This small molecule binds to this protein.
Small molecule (SMILES): CC(=O)N[C@H]1[C@H](O[C@H]2[C@H](O)[C@@H](NC(C)=O)CO[C@@H]2CO)O[C@H](CO)[C@@H](O[C@@H]2O[C@H](CO[C@H]3O[C@H](CO)[C@@H](O)[C@H](O)[C@@H]3O)[C@@H](O)[C@H](O[C@H]3O[C@H](CO)[C@@H](O)[C@H](O)[C@@H]3O)[C@@H]2O)[C@@H]1O

Sequence of chain 1.A:
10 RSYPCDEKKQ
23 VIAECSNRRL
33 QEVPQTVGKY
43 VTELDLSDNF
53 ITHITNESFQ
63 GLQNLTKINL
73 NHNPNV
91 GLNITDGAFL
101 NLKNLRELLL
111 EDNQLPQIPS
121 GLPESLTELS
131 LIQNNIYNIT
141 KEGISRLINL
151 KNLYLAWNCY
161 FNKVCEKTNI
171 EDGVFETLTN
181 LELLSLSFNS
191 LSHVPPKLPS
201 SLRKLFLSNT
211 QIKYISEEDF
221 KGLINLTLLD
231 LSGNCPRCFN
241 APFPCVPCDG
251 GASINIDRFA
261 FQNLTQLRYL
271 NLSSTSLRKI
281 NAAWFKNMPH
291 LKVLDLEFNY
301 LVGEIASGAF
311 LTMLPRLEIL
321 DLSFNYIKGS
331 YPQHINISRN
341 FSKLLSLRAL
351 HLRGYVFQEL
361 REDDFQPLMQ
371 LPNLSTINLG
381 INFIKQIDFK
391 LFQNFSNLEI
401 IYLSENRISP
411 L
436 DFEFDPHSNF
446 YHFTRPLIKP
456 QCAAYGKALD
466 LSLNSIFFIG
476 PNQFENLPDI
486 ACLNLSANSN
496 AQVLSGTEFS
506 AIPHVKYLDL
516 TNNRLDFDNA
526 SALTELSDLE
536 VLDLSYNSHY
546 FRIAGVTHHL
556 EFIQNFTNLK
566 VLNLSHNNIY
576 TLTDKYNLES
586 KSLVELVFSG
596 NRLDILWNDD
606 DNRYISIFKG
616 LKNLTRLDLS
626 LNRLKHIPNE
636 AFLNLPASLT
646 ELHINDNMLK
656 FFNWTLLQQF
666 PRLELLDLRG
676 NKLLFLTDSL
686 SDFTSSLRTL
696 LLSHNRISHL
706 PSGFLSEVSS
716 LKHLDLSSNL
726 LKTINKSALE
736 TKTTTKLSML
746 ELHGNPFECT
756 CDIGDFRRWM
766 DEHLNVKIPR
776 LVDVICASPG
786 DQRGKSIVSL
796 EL

Binding-site contacts:
Ligand atom C6 contacts residue ASN444 of chain 1.A at 3.7 Å.
Ligand atom N2 contacts residue ASN271 of chain 1.A at 3.0 Å (h-bond).
Ligand atom C2 contacts residue ASN271 of chain 1.A at 2.5 Å.
Ligand atom C6 contacts residue HIS442 of chain 1.A at 3.3 Å.
Ligand atom O7 contacts residue ASN444 of chain 1.A at 3.0 Å (h-bond).
Ligand atom C8 contacts residue 06S1 of chain 1.Q at 3.7 Å.
Ligand atom N2 contacts residue ASP230 of chain 1.A at 3.0 Å (salt-bridge).
Ligand atom C3 contacts residue ASN271 of chain 1.A at 3.8 Å.
Ligand atom O3 contacts residue 06S1 of chain 1.Q at 3.1 Å (h-bond).
Ligand atom C8 contacts residue TYR269 of chain 1.A at 3.6 Å (hydrophobic).
Ligand atom O7 contacts residue PHE445 of chain 1.A at 3.0 Å (h-bond).
Ligand atom C1 contacts residue ASN271 of chain 1.A at 1.4 Å.
Ligand atom C2 contacts residue ASP230 of chain 1.A at 3.8 Å.
Ligand atom N2 contacts residue LEU228 of chain 1.A at 3.8 Å.
Ligand atom C8 contacts residue LYS204 of chain 1.A at 3.5 Å.
Ligand atom C8 contacts residue LEU228 of chain 1.A at 3.4 Å (hydrophobic).
Ligand atom C3 contacts residue 06S1 of chain 1.Q at 3.2 Å.
Ligand atom C7 contacts residue LYS204 of chain 1.A at 3.4 Å.
Ligand atom O3 contacts residue HIS442 of chain 1.A at 3.8 Å.
Ligand atom O7 contacts residue LEU228 of chain 1.A at 3.5 Å.
Ligand atom O6 contacts residue HIS442 of chain 1.A at 3.2 Å (h-bond).
Ligand atom C3 contacts residue HIS442 of chain 1.A at 3.7 Å.
Ligand atom C6 contacts residue SER443 of chain 1.A at 3.6 Å.
Ligand atom O7 contacts residue LYS204 of chain 1.A at 2.5 Å (salt-bridge).
Ligand atom C5 contacts residue ASN271 of chain 1.A at 3.6 Å.
Ligand atom C2 contacts residue ASN444 of chain 1.A at 3.8 Å.
Ligand atom C6 contacts residue 06S1 of chain 1.Q at 3.6 Å.
Ligand atom C2 contacts residue HIS442 of chain 1.A at 3.5 Å.
Ligand atom O6 contacts residue 06S1 of chain 1.Q at 2.8 Å (h-bond).
Ligand atom O7 contacts residue TYR446 of chain 1.A at 3.7 Å.
Ligand atom C8 contacts residue PHE445 of chain 1.A at 3.6 Å (hydrophobic).
Ligand atom C8 contacts residue SER208 of chain 1.A at 3.7 Å.
Ligand atom C1 contacts residue 06S1 of chain 1.Q at 3.8 Å.
Ligand atom O5 contacts residue ASN271 of chain 1.A at 2.3 Å (h-bond).
Ligand atom O3 contacts residue ASP440 of chain 1.A at 3.0 Å (salt-bridge).
Ligand atom C2 contacts residue 06S1 of chain 1.Q at 3.8 Å.
Ligand atom N2 contacts residue 06S1 of chain 1.Q at 3.0 Å (h-bond).
Ligand atom C1 contacts residue ASP230 of chain 1.A at 3.6 Å.
Ligand atom C7 contacts residue ASN271 of chain 1.A at 3.7 Å.
Ligand atom C7 contacts residue LEU228 of chain 1.A at 3.3 Å (hydrophobic).